Binding-site contacts:
Ligand atom C7 contacts residue GLN96 of chain 1.A at 3.7 Å.
Ligand atom C7 contacts residue ASN97 of chain 1.A at 3.5 Å.
Ligand atom C2 contacts residue ASN97 of chain 1.A at 2.5 Å.
Ligand atom C3 contacts residue ASN97 of chain 1.A at 3.8 Å.
Ligand atom O5 contacts residue ARG219 of chain 1.A at 4.2 Å.
Ligand atom C5 contacts residue ASN97 of chain 1.A at 3.7 Å.
Ligand atom C8 contacts residue ASN86 of chain 1.A at 3.2 Å.
Ligand atom C1 contacts residue ASN97 of chain 1.A at 1.4 Å.
Ligand atom O5 contacts residue ASN97 of chain 1.A at 2.4 Å (h-bond).
Ligand atom N2 contacts residue ASN97 of chain 1.A at 2.9 Å (h-bond).
Ligand atom O7 contacts residue ASN97 of chain 1.A at 3.7 Å.
Ligand atom C4 contacts residue ASN97 of chain 1.A at 4.3 Å.
Ligand atom C5 contacts residue ARG219 of chain 1.A at 4.2 Å.
Ligand atom C1 contacts residue ARG219 of chain 1.A at 4.2 Å.
Ligand atom O7 contacts residue GLN96 of chain 1.A at 3.3 Å (h-bond).
Ligand atom C8 contacts residue GLN96 of chain 1.A at 3.4 Å.

Sequence of chain 1.A:
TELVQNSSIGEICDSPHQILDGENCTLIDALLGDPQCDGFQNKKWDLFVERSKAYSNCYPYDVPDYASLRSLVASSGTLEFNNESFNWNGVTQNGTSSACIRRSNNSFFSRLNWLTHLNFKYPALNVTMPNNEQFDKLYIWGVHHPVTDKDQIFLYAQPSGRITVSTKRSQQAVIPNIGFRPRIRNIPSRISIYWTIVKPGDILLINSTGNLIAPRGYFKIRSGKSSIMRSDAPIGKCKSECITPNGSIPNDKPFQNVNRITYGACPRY

This small molecule binds to this protein.
Small molecule (SMILES): CC(=O)N[C@H]1[C@H](O[C@H]2[C@H](O)[C@@H](NC(C)=O)CO[C@@H]2CO)O[C@H](CO)[C@@H](O[C@@H]2O[C@H](CO)[C@@H](O)[C@H](O)[C@@H]2O)[C@@H]1O